The protein below binds the small molecule below.
Small molecule (SMILES): CO[P](=O)(O)O[C@H]1[C@@H](O)[C@H](n2ccc(=O)[nH]c2=O)O[C@@H]1COP(=O)(O)O

Sequence of chain 25.A:
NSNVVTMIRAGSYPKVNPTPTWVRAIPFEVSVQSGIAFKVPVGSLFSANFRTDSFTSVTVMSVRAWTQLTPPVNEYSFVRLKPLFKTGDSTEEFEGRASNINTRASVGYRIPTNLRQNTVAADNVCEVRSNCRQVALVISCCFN

Sequence of chain 54.A:
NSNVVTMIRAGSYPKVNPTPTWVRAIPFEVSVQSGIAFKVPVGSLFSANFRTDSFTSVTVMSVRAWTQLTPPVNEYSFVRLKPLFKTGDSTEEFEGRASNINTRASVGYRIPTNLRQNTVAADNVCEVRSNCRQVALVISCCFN

Binding-site contacts:
Ligand atom N3 contacts residue ARG125 of chain 54.A at 3.6 Å (salt-bridge).
Ligand atom C5 contacts residue ARG125 of chain 54.A at 3.5 Å.
Ligand atom P contacts residue ARG131 of chain 54.A at 3.5 Å.
Ligand atom OP1 contacts residue ARG125 of chain 54.A at 2.9 Å (salt-bridge).
Ligand atom O5' contacts residue ARG131 of chain 54.A at 2.6 Å (salt-bridge).
Ligand atom OP3 contacts residue ARG125 of chain 54.A at 2.8 Å.
Ligand atom P contacts residue ARG125 of chain 54.A at 3.7 Å.
Ligand atom C2 contacts residue ARG125 of chain 54.A at 3.8 Å.
Ligand atom OP1 contacts residue ARG131 of chain 54.A at 3.4 Å (salt-bridge).
Ligand atom OP3 contacts residue ILE23 of chain 25.A at 4.2 Å.
Ligand atom N1 contacts residue ARG125 of chain 54.A at 3.7 Å.
Ligand atom N1 contacts residue ASN16 of chain 25.A at 4.4 Å.
Ligand atom O5' contacts residue ARG125 of chain 54.A at 3.0 Å (salt-bridge).
Ligand atom C5' contacts residue MET76 of chain 54.A at 4.3 Å (hydrophobic).
Ligand atom C4 contacts residue SER17 of chain 25.A at 4.1 Å.
Ligand atom C5' contacts residue ARG131 of chain 54.A at 3.2 Å.
Ligand atom C4 contacts residue ASN16 of chain 25.A at 4.1 Å.
Ligand atom O4 contacts residue THR21 of chain 25.A at 3.9 Å.
Ligand atom O2 contacts residue ARG125 of chain 54.A at 3.9 Å.
Ligand atom C2' contacts residue ARG125 of chain 54.A at 3.6 Å.
Ligand atom OP2 contacts residue ARG131 of chain 54.A at 3.7 Å.
Ligand atom O4 contacts residue ARG125 of chain 54.A at 3.8 Å.
Ligand atom C3' contacts residue ARG125 of chain 54.A at 3.3 Å.
Ligand atom C5' contacts residue ARG125 of chain 54.A at 4.1 Å.
Ligand atom N3 contacts residue SER17 of chain 25.A at 4.3 Å.
Ligand atom OP2 contacts residue ILE23 of chain 25.A at 4.5 Å.
Ligand atom OP1 contacts residue ILE23 of chain 25.A at 3.9 Å.
Ligand atom C5' contacts residue SER77 of chain 54.A at 4.4 Å.
Ligand atom C2 contacts residue ASN16 of chain 25.A at 3.0 Å.
Ligand atom O2 contacts residue ASN16 of chain 25.A at 2.5 Å (h-bond).
Ligand atom C1' contacts residue ARG125 of chain 54.A at 4.2 Å.
Ligand atom O4 contacts residue SER17 of chain 25.A at 3.2 Å.
Ligand atom C6 contacts residue ARG125 of chain 54.A at 3.5 Å.
Ligand atom P contacts residue ILE23 of chain 25.A at 4.4 Å.
Ligand atom C4' contacts residue ARG125 of chain 54.A at 4.4 Å.
Ligand atom C4 contacts residue ARG125 of chain 54.A at 3.5 Å.
Ligand atom O3' contacts residue ARG125 of chain 54.A at 4.0 Å.
Ligand atom N3 contacts residue ASN16 of chain 25.A at 2.9 Å (h-bond).
Ligand atom OP2 contacts residue SER77 of chain 54.A at 4.1 Å.
Ligand atom C5 contacts residue THR21 of chain 25.A at 4.3 Å.